This small molecule binds to this protein.
Small molecule (SMILES): [H]/N=C1/N[C@](CCC2CCCCC2)(CC2CCCCC2)C(=O)N1Cc1ccc(CN2C[C@H](CCC)NC2=O)cc1

Binding-site contacts:
Ligand atom C19 contacts residue GLY55 of chain 1.B at 3.7 Å.
Ligand atom C13 contacts residue GLY251 of chain 1.B at 3.2 Å.
Ligand atom C12 contacts residue THR252 of chain 1.B at 3.9 Å.
Ligand atom N3 contacts residue GLY55 of chain 1.B at 3.8 Å.
Ligand atom C30 contacts residue GLY55 of chain 1.B at 3.5 Å.
Ligand atom C2 contacts residue ASP53 of chain 1.B at 3.4 Å.
Ligand atom N3 contacts residue ASP249 of chain 1.B at 2.8 Å (salt-bridge).
Ligand atom N3 contacts residue ASP53 of chain 1.B at 2.8 Å (salt-bridge).
Ligand atom C32 contacts residue ARG149 of chain 1.B at 3.5 Å.
Ligand atom C25 contacts residue THR253 of chain 1.B at 3.5 Å.
Ligand atom C7 contacts residue ASP249 of chain 1.B at 3.6 Å.
Ligand atom C28 contacts residue GLN33 of chain 1.B at 3.7 Å.
Ligand atom C27 contacts residue GLY32 of chain 1.B at 3.8 Å.
Ligand atom C26 contacts residue GLY251 of chain 1.B at 3.9 Å.
Ligand atom C19 contacts residue SER56 of chain 1.B at 3.7 Å.
Ligand atom C31 contacts residue ILE147 of chain 1.B at 3.5 Å (hydrophobic).
Ligand atom C29 contacts residue SER56 of chain 1.B at 3.6 Å.
Ligand atom N1 contacts residue SER56 of chain 1.B at 3.8 Å.
Ligand atom C28 contacts residue GLY34 of chain 1.B at 3.7 Å.
Ligand atom C33 contacts residue ARG149 of chain 1.B at 3.6 Å.
Ligand atom C32 contacts residue ILE147 of chain 1.B at 3.9 Å (hydrophobic).
Ligand atom O2 contacts residue THR253 of chain 1.B at 3.0 Å (h-bond).
Ligand atom C12 contacts residue GLY251 of chain 1.B at 3.2 Å.
Ligand atom O2 contacts residue THR252 of chain 1.B at 3.8 Å.
Ligand atom C5 contacts residue SER56 of chain 1.B at 3.9 Å.
Ligand atom N1 contacts residue ASP53 of chain 1.B at 2.7 Å (salt-bridge).
Ligand atom C16 contacts residue PHE129 of chain 1.B at 3.9 Å (hydrophobic).
Ligand atom C15 contacts residue LEU51 of chain 1.B at 3.5 Å (hydrophobic).
Ligand atom C13 contacts residue THR252 of chain 1.B at 3.3 Å.
Ligand atom C26 contacts residue ILE131 of chain 1.B at 3.7 Å (hydrophobic).
Ligand atom C34 contacts residue VAL90 of chain 1.B at 3.7 Å (hydrophobic).
Ligand atom C27 contacts residue GLY251 of chain 1.B at 3.8 Å.
Ligand atom C33 contacts residue VAL90 of chain 1.B at 3.7 Å (hydrophobic).
Ligand atom C1 contacts residue ASP53 of chain 1.B at 3.9 Å.
Ligand atom C27 contacts residue GLN33 of chain 1.B at 3.8 Å.
Ligand atom C2 contacts residue ASP249 of chain 1.B at 3.9 Å.
Ligand atom C28 contacts residue GLY251 of chain 1.B at 3.5 Å.
Ligand atom N5 contacts residue THR253 of chain 1.B at 2.8 Å (h-bond).
Ligand atom C7 contacts residue THR252 of chain 1.B at 3.9 Å.
Ligand atom C8 contacts residue THR252 of chain 1.B at 3.5 Å.

Sequence of chain 1.B:
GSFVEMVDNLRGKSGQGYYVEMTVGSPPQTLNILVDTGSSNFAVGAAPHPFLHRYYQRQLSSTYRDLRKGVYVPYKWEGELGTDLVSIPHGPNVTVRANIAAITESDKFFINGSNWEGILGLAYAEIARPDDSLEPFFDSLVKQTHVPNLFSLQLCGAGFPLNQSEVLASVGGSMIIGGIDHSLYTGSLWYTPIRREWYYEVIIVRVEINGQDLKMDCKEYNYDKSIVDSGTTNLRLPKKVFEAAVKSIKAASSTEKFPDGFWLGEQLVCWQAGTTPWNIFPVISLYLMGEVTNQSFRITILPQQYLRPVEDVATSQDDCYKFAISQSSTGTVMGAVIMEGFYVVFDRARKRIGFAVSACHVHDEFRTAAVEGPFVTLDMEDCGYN